Binding-site contacts:
Ligand atom O3A contacts residue LYS278 of chain 1.B at 3.2 Å (salt-bridge).
Ligand atom C9 contacts residue 8XL1 of chain 1.F at 3.4 Å.
Ligand atom O1B contacts residue ARG46 of chain 1.B at 3.1 Å (salt-bridge).
Ligand atom C2 contacts residue ARG46 of chain 1.B at 3.3 Å.
Ligand atom O3A contacts residue ARG223 of chain 1.B at 3.6 Å.
Ligand atom PA contacts residue LYS117 of chain 1.B at 3.5 Å.
Ligand atom O2B contacts residue ASN168 of chain 1.B at 3.2 Å (h-bond).
Ligand atom C2 contacts residue TYR227 of chain 1.B at 3.5 Å (hydrophobic).
Ligand atom C3 contacts residue ARG60 of chain 1.B at 3.4 Å.
Ligand atom PB contacts residue ARG46 of chain 1.B at 3.5 Å.
Ligand atom PB contacts residue LYS278 of chain 1.B at 3.7 Å.
Ligand atom O2B contacts residue TYR227 of chain 1.B at 3.0 Å (h-bond).
Ligand atom O1B contacts residue LYS278 of chain 1.B at 3.6 Å.
Ligand atom O3B contacts residue LYS278 of chain 1.B at 2.6 Å (salt-bridge).
Ligand atom PB contacts residue TYR227 of chain 1.B at 3.2 Å.
Ligand atom O1A contacts residue ARG223 of chain 1.B at 3.4 Å (salt-bridge).
Ligand atom O2A contacts residue LYS117 of chain 1.B at 2.5 Å (salt-bridge).
Ligand atom C9 contacts residue ILE262 of chain 1.B at 3.6 Å (hydrophobic).
Ligand atom S1 contacts residue TYR170 of chain 1.B at 3.7 Å.
Ligand atom C3 contacts residue 8XL1 of chain 1.F at 3.3 Å.
Ligand atom C10 contacts residue 8XL1 of chain 1.F at 3.4 Å.
Ligand atom C2 contacts residue 8XL1 of chain 1.F at 3.3 Å.
Ligand atom C1 contacts residue TYR170 of chain 1.B at 3.6 Å (hydrophobic).
Ligand atom C8 contacts residue HIS62 of chain 1.B at 3.5 Å.
Ligand atom PA contacts residue LYS278 of chain 1.B at 3.7 Å.
Ligand atom C4 contacts residue ARG60 of chain 1.B at 3.2 Å.
Ligand atom C10 contacts residue ILE262 of chain 1.B at 3.7 Å (hydrophobic).
Ligand atom S1 contacts residue ARG60 of chain 1.B at 2.9 Å (salt-bridge).
Ligand atom O3B contacts residue ARG46 of chain 1.B at 3.0 Å (salt-bridge).
Ligand atom PB contacts residue TYR170 of chain 1.B at 3.6 Å.
Ligand atom S1 contacts residue TRP119 of chain 1.B at 3.2 Å.
Ligand atom C1 contacts residue 8XL1 of chain 1.F at 3.3 Å.
Ligand atom S1 contacts residue ARG46 of chain 1.B at 3.6 Å.
Ligand atom O3B contacts residue TYR227 of chain 1.B at 2.3 Å (h-bond).
Ligand atom C8 contacts residue THR287 of chain 1.B at 3.6 Å.
Ligand atom O1A contacts residue ASN168 of chain 1.B at 2.6 Å (h-bond).
Ligand atom O2B contacts residue TYR170 of chain 1.B at 2.5 Å (h-bond).
Ligand atom C2 contacts residue ARG60 of chain 1.B at 3.7 Å.
Ligand atom O3A contacts residue TYR276 of chain 1.B at 3.5 Å (h-bond).
Ligand atom O1B contacts residue LYS117 of chain 1.B at 3.1 Å (salt-bridge).

A small-molecule ligand and the protein it binds are described below.
Small molecule (SMILES): CC(C)=CCCC(C)=CCS[P](=O)(O)OP(=O)(O)O

Sequence of chain 1.B:
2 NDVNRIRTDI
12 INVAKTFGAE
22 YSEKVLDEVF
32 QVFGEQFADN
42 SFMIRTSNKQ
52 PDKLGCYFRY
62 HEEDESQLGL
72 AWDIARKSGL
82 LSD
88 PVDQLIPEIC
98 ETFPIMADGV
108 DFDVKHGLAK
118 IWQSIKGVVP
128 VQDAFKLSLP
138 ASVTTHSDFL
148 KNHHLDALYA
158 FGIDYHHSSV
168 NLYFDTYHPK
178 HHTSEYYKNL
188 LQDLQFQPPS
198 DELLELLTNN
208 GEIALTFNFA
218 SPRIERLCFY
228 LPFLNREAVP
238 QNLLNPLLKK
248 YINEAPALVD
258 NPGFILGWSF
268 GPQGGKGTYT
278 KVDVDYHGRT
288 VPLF